Sequence of chain 1.H:
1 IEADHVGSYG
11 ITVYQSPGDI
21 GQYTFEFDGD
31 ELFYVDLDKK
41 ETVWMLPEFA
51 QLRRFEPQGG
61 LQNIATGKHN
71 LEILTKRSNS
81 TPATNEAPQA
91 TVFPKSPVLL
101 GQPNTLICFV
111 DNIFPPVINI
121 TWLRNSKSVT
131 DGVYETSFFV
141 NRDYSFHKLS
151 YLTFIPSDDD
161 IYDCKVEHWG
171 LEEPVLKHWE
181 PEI

This small molecule binds to this protein.
Small molecule (SMILES): CC(=O)N[C@H]1[C@@H](O[C@H]2[C@H](O)[C@@H](NC(C)=O)CO[C@@H]2CO)O[C@H](CO)[C@@H](O)[C@@H]1O

Binding-site contacts:
Ligand atom O6 contacts residue TRP169 of chain 1.H at 3.6 Å.
Ligand atom N2 contacts residue ASN119 of chain 1.H at 2.7 Å (h-bond).
Ligand atom C5 contacts residue ASN119 of chain 1.H at 3.7 Å.
Ligand atom O7 contacts residue ASN119 of chain 1.H at 3.6 Å.
Ligand atom C8 contacts residue GLU167 of chain 1.H at 4.0 Å.
Ligand atom N2 contacts residue GLU167 of chain 1.H at 3.8 Å.
Ligand atom O5 contacts residue GLU167 of chain 1.H at 4.1 Å.
Ligand atom C3 contacts residue ASN119 of chain 1.H at 3.8 Å.
Ligand atom C6 contacts residue TRP169 of chain 1.H at 3.8 Å (hydrophobic).
Ligand atom C8 contacts residue ASN119 of chain 1.H at 4.3 Å.
Ligand atom O5 contacts residue ASN119 of chain 1.H at 2.4 Å (h-bond).
Ligand atom C4 contacts residue ASN119 of chain 1.H at 4.1 Å.
Ligand atom C1 contacts residue GLU167 of chain 1.H at 4.2 Å.
Ligand atom C7 contacts residue GLU167 of chain 1.H at 4.2 Å.
Ligand atom C2 contacts residue ASN119 of chain 1.H at 2.4 Å.
Ligand atom C6 contacts residue ASN119 of chain 1.H at 4.3 Å.
Ligand atom O6 contacts residue ASN119 of chain 1.H at 3.8 Å.
Ligand atom C1 contacts residue ASN119 of chain 1.H at 1.4 Å.
Ligand atom C7 contacts residue ASN119 of chain 1.H at 3.3 Å.